Binding-site contacts:
Ligand atom C2 contacts residue ASN283 of chain 1.B at 2.5 Å.
Ligand atom C5 contacts residue ASN283 of chain 1.B at 3.7 Å.
Ligand atom C7 contacts residue THR279 of chain 1.B at 3.6 Å.
Ligand atom C4 contacts residue ASN283 of chain 1.B at 4.2 Å.
Ligand atom N2 contacts residue THR279 of chain 1.B at 4.3 Å.
Ligand atom O7 contacts residue THR279 of chain 1.B at 3.7 Å.
Ligand atom C3 contacts residue ASN283 of chain 1.B at 3.8 Å.
Ligand atom C1 contacts residue ASN283 of chain 1.B at 1.4 Å.
Ligand atom C7 contacts residue ASN283 of chain 1.B at 4.0 Å.
Ligand atom C8 contacts residue THR279 of chain 1.B at 3.6 Å.
Ligand atom O5 contacts residue ASN283 of chain 1.B at 2.4 Å (h-bond).
Ligand atom N2 contacts residue ASN283 of chain 1.B at 3.0 Å (h-bond).

The small molecule below binds the protein below.
Small molecule (SMILES): CC(=O)N[C@@H]1[C@@H](O)[C@H](O)[C@@H](CO)O[C@H]1O

Sequence of chain 1.B:
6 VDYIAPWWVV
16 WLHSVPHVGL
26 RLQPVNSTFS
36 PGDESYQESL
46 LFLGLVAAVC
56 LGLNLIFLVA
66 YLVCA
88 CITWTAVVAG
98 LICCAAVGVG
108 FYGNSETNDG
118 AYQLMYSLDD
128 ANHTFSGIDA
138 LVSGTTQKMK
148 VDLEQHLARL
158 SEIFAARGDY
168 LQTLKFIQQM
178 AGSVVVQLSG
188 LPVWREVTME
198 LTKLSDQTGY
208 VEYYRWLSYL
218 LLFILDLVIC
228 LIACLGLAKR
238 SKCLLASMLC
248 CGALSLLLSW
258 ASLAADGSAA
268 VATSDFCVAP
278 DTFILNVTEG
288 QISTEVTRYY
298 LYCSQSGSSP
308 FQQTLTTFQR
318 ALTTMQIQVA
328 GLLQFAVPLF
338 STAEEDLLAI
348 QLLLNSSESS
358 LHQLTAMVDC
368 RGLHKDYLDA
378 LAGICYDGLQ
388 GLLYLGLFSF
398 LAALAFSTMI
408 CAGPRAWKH